A protein and the small-molecule ligand that binds it are described below.
Small molecule (SMILES): Cc1cc(N)nc(COC[C@H]2C[C@H](OCc3cc(C)cc(N)n3)CN2)c1

Binding-site contacts:
Ligand atom C03 contacts residue HEM1 of chain 1.B at 3.4 Å.
Ligand atom C26 contacts residue HEM1 of chain 1.B at 3.7 Å.
Ligand atom C02 contacts residue GLU243 of chain 1.A at 3.6 Å.
Ligand atom C07 contacts residue HEM1 of chain 1.B at 3.5 Å.
Ligand atom C12 contacts residue HEM1 of chain 1.B at 3.8 Å.
Ligand atom C2' contacts residue HEM1 of chain 1.B at 3.5 Å.
Ligand atom C06 contacts residue GLU243 of chain 1.A at 3.4 Å.
Ligand atom N02 contacts residue HEM1 of chain 1.B at 3.4 Å.
Ligand atom C02 contacts residue HEM1 of chain 1.B at 3.6 Å.
Ligand atom C4' contacts residue HEM1 of chain 1.B at 3.8 Å.
Ligand atom C24 contacts residue TYR357 of chain 1.A at 3.4 Å (hydrophobic).
Ligand atom C07 contacts residue GLY237 of chain 1.A at 3.8 Å.
Ligand atom N02 contacts residue TRP238 of chain 1.A at 2.9 Å (h-bond).
Ligand atom C22 contacts residue HEM1 of chain 1.B at 3.6 Å.
Ligand atom N22 contacts residue ARG65 of chain 1.A at 3.1 Å (salt-bridge).
Ligand atom N21 contacts residue HEM1 of chain 1.B at 2.8 Å (h-bond).
Ligand atom C27 contacts residue TYR357 of chain 1.A at 3.5 Å (hydrophobic).
Ligand atom C3' contacts residue HIS128 of chain 1.A at 3.2 Å.
Ligand atom N02 contacts residue TYR239 of chain 1.A at 3.7 Å.
Ligand atom O09 contacts residue ILE218 of chain 1.A at 3.6 Å.
Ligand atom C08 contacts residue HEM1 of chain 1.B at 3.4 Å.
Ligand atom N02 contacts residue GLU243 of chain 1.A at 2.8 Å (salt-bridge).
Ligand atom C10 contacts residue ILE218 of chain 1.A at 3.6 Å (hydrophobic).
Ligand atom N01 contacts residue GLU243 of chain 1.A at 2.7 Å (salt-bridge).
Ligand atom C5' contacts residue HEM1 of chain 1.B at 3.0 Å.
Ligand atom C23 contacts residue TYR357 of chain 1.A at 3.3 Å (hydrophobic).
Ligand atom O11 contacts residue HEM1 of chain 1.B at 3.3 Å (h-bond).
Ligand atom C10 contacts residue HEM1 of chain 1.B at 3.7 Å.
Ligand atom C07 contacts residue PHE235 of chain 1.A at 3.6 Å (hydrophobic).
Ligand atom C08 contacts residue GLU243 of chain 1.A at 3.2 Å.
Ligand atom C05 contacts residue ILE218 of chain 1.A at 3.6 Å (hydrophobic).
Ligand atom C5' contacts residue TRP329 of chain 1.A at 3.8 Å (hydrophobic).
Ligand atom C2' contacts residue HIS128 of chain 1.A at 3.9 Å.
Ligand atom C25 contacts residue TYR357 of chain 1.A at 3.7 Å (hydrophobic).
Ligand atom N22 contacts residue HEM1 of chain 1.B at 2.8 Å (h-bond).
Ligand atom N01 contacts residue HEM1 of chain 1.B at 3.9 Å.
Ligand atom N1' contacts residue HEM1 of chain 1.B at 2.7 Å (h-bond).
Ligand atom C22 contacts residue TYR357 of chain 1.A at 3.7 Å (hydrophobic).
Ligand atom C04 contacts residue HEM1 of chain 1.B at 3.9 Å.
Ligand atom C22 contacts residue ARG65 of chain 1.A at 3.7 Å.

Sequence of chain 1.A:
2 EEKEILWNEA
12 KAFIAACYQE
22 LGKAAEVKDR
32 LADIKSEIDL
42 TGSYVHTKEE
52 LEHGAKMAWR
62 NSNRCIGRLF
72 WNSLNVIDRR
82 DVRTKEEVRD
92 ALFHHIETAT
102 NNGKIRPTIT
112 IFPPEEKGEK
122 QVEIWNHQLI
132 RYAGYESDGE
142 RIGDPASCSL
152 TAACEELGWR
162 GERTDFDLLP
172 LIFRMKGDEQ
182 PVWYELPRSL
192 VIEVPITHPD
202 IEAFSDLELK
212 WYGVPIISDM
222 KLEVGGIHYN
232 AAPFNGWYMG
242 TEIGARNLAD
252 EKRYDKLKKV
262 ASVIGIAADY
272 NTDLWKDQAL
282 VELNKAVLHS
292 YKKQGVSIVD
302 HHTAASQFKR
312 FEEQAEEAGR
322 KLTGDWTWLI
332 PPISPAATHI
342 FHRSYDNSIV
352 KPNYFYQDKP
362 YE